This protein binds this small molecule.
Small molecule (SMILES): C=CC1=C(C)C(=CC2=N/C(=C\c3[nH]c(/C=C4\NC(=O)C(C)=C4CC)c(C)c3CCC(=O)O)C(CCC(=O)O)=C2C)NC1=O

Binding-site contacts:
Ligand atom C3B contacts residue TRP68 of chain 1.B at 3.5 Å (hydrophobic).
Ligand atom C1C contacts residue ASP70 of chain 1.B at 3.2 Å.
Ligand atom C4D contacts residue HIS117 of chain 1.B at 3.5 Å.
Ligand atom OB contacts residue VAL131 of chain 1.B at 3.3 Å.
Ligand atom ND contacts residue ASP70 of chain 1.B at 3.1 Å (salt-bridge).
Ligand atom NA contacts residue ASP70 of chain 1.B at 2.8 Å (salt-bridge).
Ligand atom O2D contacts residue HIS117 of chain 1.B at 2.9 Å (h-bond).
Ligand atom C3D contacts residue TYR72 of chain 1.B at 3.5 Å (hydrophobic).
Ligand atom CGA contacts residue ARG80 of chain 1.B at 3.4 Å.
Ligand atom CBC contacts residue CYS116 of chain 1.B at 2.9 Å (hydrophobic).
Ligand atom OC contacts residue ASP70 of chain 1.B at 3.2 Å (salt-bridge).
Ligand atom O2A contacts residue TYR72 of chain 1.B at 3.5 Å.
Ligand atom CAB contacts residue TYR41 of chain 1.B at 3.4 Å (hydrophobic).
Ligand atom CMD contacts residue THR114 of chain 1.B at 3.4 Å.
Ligand atom C2A contacts residue HIS117 of chain 1.B at 3.5 Å.
Ligand atom CMA contacts residue PHE81 of chain 1.B at 3.4 Å (hydrophobic).
Ligand atom C2C contacts residue PRO71 of chain 1.B at 3.4 Å (hydrophobic).
Ligand atom CBB contacts residue SER145 of chain 1.B at 3.4 Å.
Ligand atom C3C contacts residue CYS116 of chain 1.B at 2.9 Å (hydrophobic).
Ligand atom CAC contacts residue CYS116 of chain 1.B at 1.9 Å (hydrophobic).
Ligand atom OB contacts residue SER145 of chain 1.B at 3.0 Å (h-bond).
Ligand atom OC contacts residue TRP68 of chain 1.B at 2.8 Å (h-bond).
Ligand atom C1C contacts residue PRO71 of chain 1.B at 3.4 Å (hydrophobic).
Ligand atom NA contacts residue HIS117 of chain 1.B at 3.4 Å (h-bond).
Ligand atom OC contacts residue ALA120 of chain 1.B at 3.5 Å.
Ligand atom C1B contacts residue TRP68 of chain 1.B at 3.3 Å (hydrophobic).
Ligand atom O1D contacts residue THR114 of chain 1.B at 2.6 Å (h-bond).
Ligand atom CHD contacts residue CYS116 of chain 1.B at 3.5 Å (hydrophobic).
Ligand atom O2D contacts residue THR114 of chain 1.B at 3.4 Å (h-bond).
Ligand atom O2A contacts residue ARG80 of chain 1.B at 3.1 Å (salt-bridge).
Ligand atom C1A contacts residue HIS117 of chain 1.B at 3.2 Å.
Ligand atom NB contacts residue TRP68 of chain 1.B at 3.4 Å.
Ligand atom CHB contacts residue TRP68 of chain 1.B at 3.5 Å (hydrophobic).
Ligand atom O2D contacts residue LEU113 of chain 1.B at 3.5 Å.
Ligand atom C4B contacts residue TRP68 of chain 1.B at 3.5 Å (hydrophobic).
Ligand atom C4C contacts residue CYS116 of chain 1.B at 3.5 Å (hydrophobic).
Ligand atom O1A contacts residue ARG80 of chain 1.B at 3.2 Å (salt-bridge).
Ligand atom CBB contacts residue PHE51 of chain 1.B at 3.4 Å (hydrophobic).
Ligand atom NC contacts residue ASP70 of chain 1.B at 2.6 Å (salt-bridge).
Ligand atom C2B contacts residue TRP68 of chain 1.B at 3.4 Å (hydrophobic).

Sequence of chain 1.B:
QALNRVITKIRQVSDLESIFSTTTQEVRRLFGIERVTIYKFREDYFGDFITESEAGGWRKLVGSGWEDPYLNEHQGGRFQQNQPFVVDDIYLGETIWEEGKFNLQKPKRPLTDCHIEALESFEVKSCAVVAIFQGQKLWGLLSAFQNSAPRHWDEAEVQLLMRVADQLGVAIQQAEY